Sequence of chain 1.P:
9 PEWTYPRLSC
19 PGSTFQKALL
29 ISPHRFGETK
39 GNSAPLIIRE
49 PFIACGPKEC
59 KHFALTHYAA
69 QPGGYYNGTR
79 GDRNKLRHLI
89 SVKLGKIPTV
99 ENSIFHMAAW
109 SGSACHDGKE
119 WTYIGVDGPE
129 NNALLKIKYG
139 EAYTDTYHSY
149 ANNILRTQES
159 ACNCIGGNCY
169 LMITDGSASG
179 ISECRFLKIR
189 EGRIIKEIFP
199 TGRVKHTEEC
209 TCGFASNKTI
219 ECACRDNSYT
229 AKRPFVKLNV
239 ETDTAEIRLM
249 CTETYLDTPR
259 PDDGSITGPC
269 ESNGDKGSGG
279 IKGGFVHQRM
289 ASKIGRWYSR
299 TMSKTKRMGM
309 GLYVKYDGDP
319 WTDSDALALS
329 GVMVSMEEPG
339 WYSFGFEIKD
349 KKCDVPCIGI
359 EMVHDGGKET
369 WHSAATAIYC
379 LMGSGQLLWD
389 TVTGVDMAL

Binding-site contacts:
Ligand atom C11 contacts residue TRP108 of chain 1.P at 4.0 Å (hydrophobic).
Ligand atom O10 contacts residue ARG81 of chain 1.P at 2.3 Å (salt-bridge).
Ligand atom N4 contacts residue GLU48 of chain 1.P at 2.2 Å (salt-bridge).
Ligand atom C3 contacts residue TYR340 of chain 1.P at 3.1 Å (hydrophobic).
Ligand atom C81 contacts residue GLU206 of chain 1.P at 3.5 Å.
Ligand atom C91 contacts residue ARG154 of chain 1.P at 3.5 Å.
Ligand atom O1A contacts residue ARG47 of chain 1.P at 3.1 Å (salt-bridge).
Ligand atom C4 contacts residue GLU48 of chain 1.P at 3.0 Å.
Ligand atom C9 contacts residue GLU206 of chain 1.P at 4.0 Å.
Ligand atom C11 contacts residue ARG154 of chain 1.P at 3.4 Å.
Ligand atom C7 contacts residue TYR340 of chain 1.P at 3.2 Å (hydrophobic).
Ligand atom C1 contacts residue TYR340 of chain 1.P at 3.0 Å (hydrophobic).
Ligand atom O1B contacts residue TYR340 of chain 1.P at 3.4 Å (h-bond).
Ligand atom C1 contacts residue ARG223 of chain 1.P at 3.5 Å.
Ligand atom O1B contacts residue ARG305 of chain 1.P at 2.8 Å (salt-bridge).
Ligand atom C7 contacts residue ARG223 of chain 1.P at 3.7 Å.
Ligand atom C4 contacts residue TYR340 of chain 1.P at 3.6 Å (hydrophobic).
Ligand atom O1A contacts residue TYR340 of chain 1.P at 3.2 Å (h-bond).
Ligand atom C5 contacts residue ASP80 of chain 1.P at 3.2 Å.
Ligand atom C6 contacts residue TYR340 of chain 1.P at 3.9 Å (hydrophobic).
Ligand atom C9 contacts residue ARG154 of chain 1.P at 4.1 Å.
Ligand atom O1A contacts residue ARG305 of chain 1.P at 3.0 Å (salt-bridge).
Ligand atom C10 contacts residue ARG81 of chain 1.P at 3.4 Å.
Ligand atom C2 contacts residue ARG223 of chain 1.P at 3.8 Å.
Ligand atom C3 contacts residue ASP80 of chain 1.P at 3.5 Å.
Ligand atom C81 contacts residue ARG223 of chain 1.P at 3.6 Å.
Ligand atom C2 contacts residue TYR340 of chain 1.P at 2.8 Å (hydrophobic).
Ligand atom C8 contacts residue GLU206 of chain 1.P at 3.5 Å.
Ligand atom C82 contacts residue ASN225 of chain 1.P at 3.2 Å.
Ligand atom N4 contacts residue ASP80 of chain 1.P at 2.7 Å (salt-bridge).
Ligand atom O10 contacts residue ASP80 of chain 1.P at 3.4 Å.
Ligand atom C9 contacts residue ALA176 of chain 1.P at 3.8 Å (hydrophobic).
Ligand atom C3 contacts residue ARG47 of chain 1.P at 3.4 Å.
Ligand atom C3 contacts residue GLU48 of chain 1.P at 3.1 Å.
Ligand atom C1 contacts residue ARG305 of chain 1.P at 3.6 Å.
Ligand atom C91 contacts residue ILE152 of chain 1.P at 3.9 Å (hydrophobic).
Ligand atom C82 contacts residue ALA176 of chain 1.P at 3.7 Å (hydrophobic).
Ligand atom O1B contacts residue ARG223 of chain 1.P at 2.6 Å (salt-bridge).
Ligand atom C2 contacts residue ASP80 of chain 1.P at 4.0 Å.
Ligand atom C4 contacts residue ASP80 of chain 1.P at 3.4 Å.

The small molecule below binds the protein below.
Small molecule (SMILES): CCC(CC)O[C@@H]1C=C(C(=O)O)C[C@H](N)[C@H]1NC(C)=O